Sequence of chain 1.B:
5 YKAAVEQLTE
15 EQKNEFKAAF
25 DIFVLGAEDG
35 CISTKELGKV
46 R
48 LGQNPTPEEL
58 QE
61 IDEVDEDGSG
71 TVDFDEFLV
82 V

Binding-site contacts:
Ligand atom C20 contacts residue LYS17 of chain 1.B at 4.4 Å.
Ligand atom C16 contacts residue PHE24 of chain 1.B at 4.0 Å (hydrophobic).
Ligand atom C7 contacts residue PHE20 of chain 1.B at 4.5 Å (hydrophobic).
Ligand atom C8 contacts residue PHE20 of chain 1.B at 4.5 Å (hydrophobic).
Ligand atom C9 contacts residue PHE20 of chain 1.B at 4.3 Å (hydrophobic).
Ligand atom C24 contacts residue LYS21 of chain 1.B at 4.0 Å.
Ligand atom C1 contacts residue VAL9 of chain 1.B at 4.3 Å (hydrophobic).
Ligand atom C18 contacts residue PHE20 of chain 1.B at 3.9 Å (hydrophobic).
Ligand atom C15 contacts residue PHE24 of chain 1.B at 4.5 Å (hydrophobic).
Ligand atom C18 contacts residue LYS17 of chain 1.B at 4.2 Å.
Ligand atom C19 contacts residue LYS21 of chain 1.B at 4.2 Å.
Ligand atom C20 contacts residue LYS21 of chain 1.B at 3.9 Å.
Ligand atom C5 contacts residue LYS17 of chain 1.B at 3.7 Å.
Ligand atom C21 contacts residue PHE24 of chain 1.B at 4.4 Å (hydrophobic).
Ligand atom C20 contacts residue PHE20 of chain 1.B at 4.3 Å (hydrophobic).
Ligand atom C6 contacts residue LYS17 of chain 1.B at 4.5 Å.
Ligand atom O2 contacts residue VAL9 of chain 1.B at 4.4 Å.

A protein and the small-molecule ligand that binds it are described below.
Small molecule (SMILES): C[C@H](CCC(=O)O)[C@H]1CC[C@H]2[C@@H]3CC[C@@H]4C[C@H](O)CC[C@]4(C)[C@H]3C[C@H](O)[C@]12C